Binding-site contacts:
Ligand atom N2 contacts residue ASN776 of chain 1.C at 2.8 Å (h-bond).
Ligand atom C5 contacts residue ASN776 of chain 1.C at 3.7 Å.
Ligand atom C2 contacts residue ASN776 of chain 1.C at 2.4 Å.
Ligand atom O7 contacts residue ASN776 of chain 1.C at 3.5 Å (h-bond).
Ligand atom C1 contacts residue ASN776 of chain 1.C at 1.4 Å.
Ligand atom C7 contacts residue ASN776 of chain 1.C at 3.4 Å.
Ligand atom C8 contacts residue ASN776 of chain 1.C at 4.4 Å.
Ligand atom C3 contacts residue ASN776 of chain 1.C at 3.8 Å.
Ligand atom O5 contacts residue ASN776 of chain 1.C at 2.5 Å (h-bond).
Ligand atom C4 contacts residue ASN776 of chain 1.C at 4.2 Å.

Sequence of chain 1.C:
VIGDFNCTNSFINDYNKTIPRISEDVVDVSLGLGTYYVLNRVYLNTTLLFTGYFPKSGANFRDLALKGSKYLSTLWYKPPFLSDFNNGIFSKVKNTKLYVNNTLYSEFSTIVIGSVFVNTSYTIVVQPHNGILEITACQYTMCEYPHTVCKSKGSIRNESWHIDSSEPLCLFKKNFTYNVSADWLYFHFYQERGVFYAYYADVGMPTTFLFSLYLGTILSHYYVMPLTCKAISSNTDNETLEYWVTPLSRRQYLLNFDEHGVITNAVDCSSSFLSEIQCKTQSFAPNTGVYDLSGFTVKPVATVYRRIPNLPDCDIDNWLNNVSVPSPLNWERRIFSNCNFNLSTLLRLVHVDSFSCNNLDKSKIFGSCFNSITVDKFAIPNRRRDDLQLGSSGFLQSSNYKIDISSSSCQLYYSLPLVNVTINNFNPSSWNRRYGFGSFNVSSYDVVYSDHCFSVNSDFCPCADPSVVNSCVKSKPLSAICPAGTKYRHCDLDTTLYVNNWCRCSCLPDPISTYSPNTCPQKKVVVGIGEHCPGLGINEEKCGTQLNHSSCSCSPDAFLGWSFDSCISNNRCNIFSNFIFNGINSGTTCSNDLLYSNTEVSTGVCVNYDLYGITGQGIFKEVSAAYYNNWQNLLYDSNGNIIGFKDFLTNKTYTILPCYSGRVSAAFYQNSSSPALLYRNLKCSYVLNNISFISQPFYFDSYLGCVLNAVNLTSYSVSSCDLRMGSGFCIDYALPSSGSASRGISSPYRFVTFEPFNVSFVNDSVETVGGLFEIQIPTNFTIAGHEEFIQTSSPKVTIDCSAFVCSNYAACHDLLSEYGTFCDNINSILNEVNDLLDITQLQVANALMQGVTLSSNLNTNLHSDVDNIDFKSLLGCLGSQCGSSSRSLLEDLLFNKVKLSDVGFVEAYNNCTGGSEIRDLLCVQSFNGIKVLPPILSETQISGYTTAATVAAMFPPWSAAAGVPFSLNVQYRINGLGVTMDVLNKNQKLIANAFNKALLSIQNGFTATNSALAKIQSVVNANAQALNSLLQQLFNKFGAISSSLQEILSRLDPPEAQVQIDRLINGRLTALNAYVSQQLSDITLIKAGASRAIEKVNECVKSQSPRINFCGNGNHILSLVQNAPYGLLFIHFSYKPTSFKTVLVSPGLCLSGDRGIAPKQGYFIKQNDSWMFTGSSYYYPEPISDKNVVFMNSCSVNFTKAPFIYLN

This small molecule binds to this protein.
Small molecule (SMILES): CC(=O)N[C@@H]1[C@@H](O)[C@H](O)[C@@H](CO)O[C@H]1O